Sequence of chain 2.A:
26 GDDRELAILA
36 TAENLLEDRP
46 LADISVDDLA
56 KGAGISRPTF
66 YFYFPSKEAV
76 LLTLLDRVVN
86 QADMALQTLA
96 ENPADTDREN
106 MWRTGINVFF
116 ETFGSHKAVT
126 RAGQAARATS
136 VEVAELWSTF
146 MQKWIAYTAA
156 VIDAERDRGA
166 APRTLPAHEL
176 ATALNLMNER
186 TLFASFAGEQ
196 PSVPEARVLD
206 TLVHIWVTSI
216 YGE

This small molecule binds to this protein.
Small molecule (SMILES): CSc1ccc(C(=O)Nc2nc(-c3ccccn3)cs2)cc1

Binding-site contacts:
Ligand atom C14 contacts residue PHE114 of chain 2.A at 3.5 Å (hydrophobic).
Ligand atom C15 contacts residue PHE114 of chain 2.A at 3.5 Å (hydrophobic).
Ligand atom C14 contacts residue ASN180 of chain 2.A at 3.6 Å.
Ligand atom N11 contacts residue MET146 of chain 2.A at 3.5 Å (h-bond).
Ligand atom N11 contacts residue TRP149 of chain 2.A at 3.3 Å.
Ligand atom O22 contacts residue ASN183 of chain 2.A at 2.8 Å (h-bond).
Ligand atom C07 contacts residue TRP149 of chain 2.A at 3.8 Å (hydrophobic).
Ligand atom C01 contacts residue TRP142 of chain 2.A at 3.2 Å (hydrophobic).
Ligand atom N04 contacts residue TRP149 of chain 2.A at 3.0 Å.
Ligand atom N04 contacts residue MET146 of chain 2.A at 3.0 Å (h-bond).
Ligand atom C18 contacts residue TRP211 of chain 2.A at 3.5 Å (hydrophobic).
Ligand atom C06 contacts residue PHE188 of chain 2.A at 3.3 Å (hydrophobic).
Ligand atom C19 contacts residue ASN183 of chain 2.A at 3.7 Å.
Ligand atom C03 contacts residue TRP142 of chain 2.A at 3.8 Å (hydrophobic).
Ligand atom C06 contacts residue PHE118 of chain 2.A at 3.6 Å (hydrophobic).
Ligand atom C19 contacts residue TRP211 of chain 2.A at 3.6 Å (hydrophobic).
Ligand atom C05 contacts residue MET146 of chain 2.A at 3.6 Å (hydrophobic).
Ligand atom C13 contacts residue ASN180 of chain 2.A at 3.7 Å.
Ligand atom C13 contacts residue ASN183 of chain 2.A at 3.6 Å.
Ligand atom C16 contacts residue ASN180 of chain 2.A at 3.7 Å.
Ligand atom C21 contacts residue TRP107 of chain 2.A at 3.8 Å (hydrophobic).
Ligand atom C08 contacts residue PHE188 of chain 2.A at 3.6 Å (hydrophobic).
Ligand atom C17 contacts residue TRP211 of chain 2.A at 3.7 Å (hydrophobic).
Ligand atom C03 contacts residue TRP149 of chain 2.A at 3.5 Å (hydrophobic).
Ligand atom C07 contacts residue MET146 of chain 2.A at 3.7 Å (hydrophobic).
Ligand atom C19 contacts residue ILE111 of chain 2.A at 3.8 Å (hydrophobic).
Ligand atom C08 contacts residue GLU184 of chain 2.A at 3.7 Å.
Ligand atom C05 contacts residue TRP149 of chain 2.A at 3.5 Å (hydrophobic).
Ligand atom S20 contacts residue THR153 of chain 2.A at 3.6 Å (h-bond).
Ligand atom C03 contacts residue MET146 of chain 2.A at 3.2 Å (hydrophobic).
Ligand atom C02 contacts residue TRP142 of chain 2.A at 3.2 Å (hydrophobic).
Ligand atom C16 contacts residue THR153 of chain 2.A at 3.2 Å.
Ligand atom C19 contacts residue PHE114 of chain 2.A at 3.6 Å (hydrophobic).
Ligand atom C15 contacts residue ASN180 of chain 2.A at 2.9 Å.
Ligand atom C21 contacts residue GLY110 of chain 2.A at 3.8 Å.
Ligand atom C13 contacts residue PHE114 of chain 2.A at 3.5 Å (hydrophobic).
Ligand atom C17 contacts residue THR153 of chain 2.A at 3.6 Å.
Ligand atom C18 contacts residue ILE111 of chain 2.A at 3.8 Å (hydrophobic).
Ligand atom N12 contacts residue ASN180 of chain 2.A at 3.2 Å (h-bond).
Ligand atom O22 contacts residue PHE114 of chain 2.A at 3.7 Å.